Sequence of chain 1.A:
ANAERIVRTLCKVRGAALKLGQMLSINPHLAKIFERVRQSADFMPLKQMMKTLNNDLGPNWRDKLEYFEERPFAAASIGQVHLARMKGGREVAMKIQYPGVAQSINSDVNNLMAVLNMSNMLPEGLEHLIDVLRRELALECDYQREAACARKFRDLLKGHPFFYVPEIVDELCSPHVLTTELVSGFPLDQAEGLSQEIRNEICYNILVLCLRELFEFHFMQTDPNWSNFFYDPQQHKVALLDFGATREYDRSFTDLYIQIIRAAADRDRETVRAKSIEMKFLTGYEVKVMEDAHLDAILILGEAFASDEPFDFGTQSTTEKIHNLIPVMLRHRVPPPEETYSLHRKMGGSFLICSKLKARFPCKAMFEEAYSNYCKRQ

Binding-site contacts:
Ligand atom C07 contacts residue VAL90 of chain 1.A at 3.7 Å (hydrophobic).
Ligand atom C12 contacts residue LYS104 of chain 1.A at 3.4 Å.
Ligand atom C01 contacts residue PHE82 of chain 1.A at 3.8 Å (hydrophobic).
Ligand atom O01 contacts residue LEU252 of chain 1.A at 3.8 Å.
Ligand atom O03 contacts residue LYS104 of chain 1.A at 3.9 Å.
Ligand atom N03 contacts residue LEU193 of chain 1.A at 3.6 Å.
Ligand atom C04 contacts residue PHE241 of chain 1.A at 3.8 Å (hydrophobic).
Ligand atom C10 contacts residue ASN239 of chain 1.A at 3.1 Å.
Ligand atom O02 contacts residue LYS104 of chain 1.A at 2.9 Å (salt-bridge).
Ligand atom C17 contacts residue GLU192 of chain 1.A at 3.5 Å.
Ligand atom C19 contacts residue VAL194 of chain 1.A at 3.5 Å (hydrophobic).
Ligand atom N03 contacts residue VAL194 of chain 1.A at 3.0 Å (h-bond).
Ligand atom O02 contacts residue LEU189 of chain 1.A at 3.9 Å.
Ligand atom C08 contacts residue VAL90 of chain 1.A at 4.0 Å (hydrophobic).
Ligand atom N01 contacts residue PHE82 of chain 1.A at 3.8 Å.
Ligand atom C11 contacts residue LYS104 of chain 1.A at 3.9 Å.
Ligand atom C12 contacts residue LEU252 of chain 1.A at 3.9 Å (hydrophobic).
Ligand atom C12 contacts residue GLU157 of chain 1.A at 3.2 Å.
Ligand atom C14 contacts residue LYS104 of chain 1.A at 3.9 Å.
Ligand atom C03 contacts residue PHE82 of chain 1.A at 3.3 Å (hydrophobic).
Ligand atom C16 contacts residue ALA102 of chain 1.A at 3.6 Å (hydrophobic).
Ligand atom C14 contacts residue ALA102 of chain 1.A at 2.9 Å (hydrophobic).
Ligand atom N02 contacts residue VAL90 of chain 1.A at 3.8 Å.
Ligand atom C16 contacts residue LEU252 of chain 1.A at 3.5 Å (hydrophobic).
Ligand atom C04 contacts residue PHE82 of chain 1.A at 3.8 Å (hydrophobic).
Ligand atom O03 contacts residue LEU189 of chain 1.A at 3.2 Å.
Ligand atom O02 contacts residue GLU157 of chain 1.A at 3.8 Å.
Ligand atom C17 contacts residue ALA102 of chain 1.A at 3.7 Å (hydrophobic).
Ligand atom C18 contacts residue VAL194 of chain 1.A at 4.0 Å (hydrophobic).
Ligand atom C06 contacts residue ALA102 of chain 1.A at 3.8 Å (hydrophobic).
Ligand atom O03 contacts residue THR191 of chain 1.A at 3.8 Å.
Ligand atom C15 contacts residue VAL90 of chain 1.A at 3.7 Å (hydrophobic).
Ligand atom C14 contacts residue THR191 of chain 1.A at 3.6 Å.
Ligand atom C19 contacts residue LEU193 of chain 1.A at 3.3 Å (hydrophobic).
Ligand atom C17 contacts residue VAL194 of chain 1.A at 3.6 Å (hydrophobic).
Ligand atom C18 contacts residue LEU193 of chain 1.A at 3.8 Å (hydrophobic).
Ligand atom C12 contacts residue LEU189 of chain 1.A at 3.5 Å (hydrophobic).
Ligand atom C14 contacts residue LEU189 of chain 1.A at 3.2 Å (hydrophobic).
Ligand atom C12 contacts residue PHE254 of chain 1.A at 3.4 Å (hydrophobic).
Ligand atom C10 contacts residue LEU252 of chain 1.A at 3.6 Å (hydrophobic).

The protein below binds the small molecule below.
Small molecule (SMILES): COc1cc(Nc2ccnc3cc(C#N)ccc23)cc(OC)c1OC